Binding-site contacts:
Ligand atom C15 contacts residue ASP156 of chain 2.A at 3.6 Å.
Ligand atom O1 contacts residue GLY230 of chain 2.A at 2.8 Å (h-bond).
Ligand atom C14 contacts residue MET260 of chain 2.A at 3.5 Å (hydrophobic).
Ligand atom C11 contacts residue GLN107 of chain 2.A at 3.6 Å.
Ligand atom N2 contacts residue GLY261 of chain 2.A at 3.5 Å.
Ligand atom C15 contacts residue CYS158 of chain 2.A at 3.7 Å (hydrophobic).
Ligand atom C6 contacts residue ASP280 of chain 2.A at 3.5 Å.
Ligand atom N2 contacts residue TYR106 of chain 2.A at 3.5 Å.
Ligand atom N6 contacts residue ALA232 of chain 2.A at 3.7 Å.
Ligand atom C3 contacts residue TYR106 of chain 2.A at 3.5 Å (hydrophobic).
Ligand atom C7 contacts residue ASP280 of chain 2.A at 3.6 Å.
Ligand atom N5 contacts residue MET260 of chain 2.A at 3.7 Å.
Ligand atom C13 contacts residue TYR106 of chain 2.A at 3.6 Å (hydrophobic).
Ligand atom C7 contacts residue ASP102 of chain 2.A at 3.5 Å.
Ligand atom C1 contacts residue GLY261 of chain 2.A at 3.2 Å.
Ligand atom N1 contacts residue ALA232 of chain 2.A at 2.8 Å (h-bond).
Ligand atom O1 contacts residue ASP156 of chain 2.A at 3.6 Å.
Ligand atom C8 contacts residue ASP280 of chain 2.A at 3.7 Å.
Ligand atom C14 contacts residue ASP156 of chain 2.A at 3.7 Å.
Ligand atom N1 contacts residue GLY261 of chain 2.A at 3.6 Å.
Ligand atom C10 contacts residue GLN107 of chain 2.A at 3.5 Å.
Ligand atom N3 contacts residue ASP280 of chain 2.A at 2.7 Å (salt-bridge).
Ligand atom N5 contacts residue ASP156 of chain 2.A at 2.8 Å (salt-bridge).
Ligand atom O1 contacts residue CYS158 of chain 2.A at 3.5 Å.
Ligand atom N6 contacts residue TYR106 of chain 2.A at 3.7 Å.
Ligand atom C2 contacts residue ALA232 of chain 2.A at 3.6 Å (hydrophobic).
Ligand atom C1 contacts residue ALA232 of chain 2.A at 3.7 Å (hydrophobic).
Ligand atom C10 contacts residue ASN70 of chain 2.A at 3.4 Å.
Ligand atom O1 contacts residue GLY229 of chain 2.A at 3.2 Å.
Ligand atom C6 contacts residue GLY261 of chain 2.A at 3.7 Å.
Ligand atom C5 contacts residue TYR106 of chain 2.A at 3.7 Å (hydrophobic).
Ligand atom N1 contacts residue TYR106 of chain 2.A at 3.7 Å.
Ligand atom N4 contacts residue MET260 of chain 2.A at 3.5 Å.
Ligand atom C18 contacts residue TYR106 of chain 2.A at 3.4 Å (hydrophobic).
Ligand atom O1 contacts residue GLN203 of chain 2.A at 2.9 Å (h-bond).
Ligand atom C4 contacts residue TYR106 of chain 2.A at 3.5 Å (hydrophobic).
Ligand atom C17 contacts residue CYS158 of chain 2.A at 3.4 Å (hydrophobic).
Ligand atom C10 contacts residue VAL45 of chain 2.A at 3.7 Å (hydrophobic).
Ligand atom C2 contacts residue TYR106 of chain 2.A at 3.6 Å (hydrophobic).
Ligand atom N6 contacts residue LEU231 of chain 2.A at 2.9 Å (h-bond).

Sequence of chain 2.A:
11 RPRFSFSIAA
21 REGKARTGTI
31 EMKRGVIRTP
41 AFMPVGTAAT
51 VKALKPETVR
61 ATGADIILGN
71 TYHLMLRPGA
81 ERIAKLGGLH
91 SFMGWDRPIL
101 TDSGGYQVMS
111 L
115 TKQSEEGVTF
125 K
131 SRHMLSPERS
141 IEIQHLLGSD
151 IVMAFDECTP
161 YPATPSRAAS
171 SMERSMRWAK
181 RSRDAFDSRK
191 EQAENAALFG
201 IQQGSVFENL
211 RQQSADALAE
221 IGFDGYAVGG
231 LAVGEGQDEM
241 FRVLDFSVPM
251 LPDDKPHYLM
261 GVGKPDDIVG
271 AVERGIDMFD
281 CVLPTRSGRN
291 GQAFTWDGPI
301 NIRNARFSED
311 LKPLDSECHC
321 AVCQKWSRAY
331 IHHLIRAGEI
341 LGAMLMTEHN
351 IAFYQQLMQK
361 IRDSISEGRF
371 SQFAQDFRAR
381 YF

The small molecule below binds the protein below.
Small molecule (SMILES): CNc1nc2cc3c(=O)[nH]cnc3c(CCNCC3CCCC3)c2[nH]1